Binding-site contacts:
Ligand atom C9 contacts residue TYR145 of chain 58.A at 4.4 Å (hydrophobic).
Ligand atom O1B contacts residue ALA146 of chain 58.A at 4.3 Å.
Ligand atom C10 contacts residue TYR250 of chain 57.A at 3.5 Å (hydrophobic).
Ligand atom O8 contacts residue ALA146 of chain 58.A at 3.3 Å.
Ligand atom O4 contacts residue PRO252 of chain 57.A at 3.6 Å.
Ligand atom O4 contacts residue ASN251 of chain 57.A at 4.1 Å.
Ligand atom C6 contacts residue TYR145 of chain 58.A at 3.4 Å (hydrophobic).
Ligand atom C11 contacts residue TYR250 of chain 57.A at 3.7 Å (hydrophobic).
Ligand atom O1B contacts residue PRO252 of chain 57.A at 3.3 Å.
Ligand atom N5 contacts residue TYR145 of chain 58.A at 2.6 Å (h-bond).
Ligand atom C4 contacts residue TYR145 of chain 58.A at 3.6 Å (hydrophobic).
Ligand atom C6 contacts residue ALA146 of chain 58.A at 4.2 Å (hydrophobic).
Ligand atom C5 contacts residue TYR145 of chain 58.A at 3.3 Å (hydrophobic).
Ligand atom O1A contacts residue SER147 of chain 58.A at 3.1 Å (h-bond).
Ligand atom C4 contacts residue PRO252 of chain 57.A at 3.7 Å (hydrophobic).
Ligand atom O1A contacts residue ALA146 of chain 58.A at 3.2 Å.
Ligand atom C7 contacts residue TYR145 of chain 58.A at 3.9 Å (hydrophobic).
Ligand atom C1 contacts residue ALA146 of chain 58.A at 4.0 Å (hydrophobic).
Ligand atom N5 contacts residue TYR250 of chain 57.A at 4.4 Å.
Ligand atom O10 contacts residue TYR250 of chain 57.A at 2.8 Å (h-bond).
Ligand atom C11 contacts residue ARG143 of chain 58.A at 4.0 Å.
Ligand atom O4 contacts residue TYR250 of chain 57.A at 3.4 Å.
Ligand atom C10 contacts residue TYR145 of chain 58.A at 3.6 Å (hydrophobic).
Ligand atom O1A contacts residue ASN148 of chain 58.A at 4.3 Å.
Ligand atom C1 contacts residue SER147 of chain 58.A at 3.6 Å.
Ligand atom O1B contacts residue SER147 of chain 58.A at 2.7 Å (h-bond).
Ligand atom C11 contacts residue TYR145 of chain 58.A at 3.7 Å (hydrophobic).
Ligand atom O4 contacts residue TYR145 of chain 58.A at 4.2 Å.
Ligand atom C3 contacts residue PRO252 of chain 57.A at 3.8 Å (hydrophobic).
Ligand atom C8 contacts residue ALA146 of chain 58.A at 4.5 Å (hydrophobic).
Ligand atom C1 contacts residue PRO252 of chain 57.A at 4.0 Å (hydrophobic).

Sequence of chain 58.A:
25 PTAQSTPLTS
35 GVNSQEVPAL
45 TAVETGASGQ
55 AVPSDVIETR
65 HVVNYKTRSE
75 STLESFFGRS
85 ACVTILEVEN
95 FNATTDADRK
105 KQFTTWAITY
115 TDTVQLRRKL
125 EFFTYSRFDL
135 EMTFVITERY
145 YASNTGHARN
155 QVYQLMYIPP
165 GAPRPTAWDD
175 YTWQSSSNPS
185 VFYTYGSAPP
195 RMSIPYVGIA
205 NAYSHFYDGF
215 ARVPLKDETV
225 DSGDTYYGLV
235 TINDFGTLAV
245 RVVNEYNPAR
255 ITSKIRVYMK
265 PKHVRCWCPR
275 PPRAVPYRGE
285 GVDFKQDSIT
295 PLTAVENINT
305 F

Sequence of chain 57.A:
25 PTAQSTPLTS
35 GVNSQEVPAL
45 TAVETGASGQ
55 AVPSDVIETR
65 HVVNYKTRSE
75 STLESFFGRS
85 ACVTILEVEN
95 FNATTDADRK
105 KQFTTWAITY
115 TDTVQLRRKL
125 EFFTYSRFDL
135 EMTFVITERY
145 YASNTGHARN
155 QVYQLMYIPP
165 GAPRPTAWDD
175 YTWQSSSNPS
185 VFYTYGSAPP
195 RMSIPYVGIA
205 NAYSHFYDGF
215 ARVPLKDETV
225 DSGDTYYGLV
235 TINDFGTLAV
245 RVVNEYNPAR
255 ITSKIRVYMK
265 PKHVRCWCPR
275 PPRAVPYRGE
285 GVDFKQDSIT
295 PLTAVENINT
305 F

This small molecule binds to this protein.
Small molecule (SMILES): CC(=O)N[C@H]1[C@H]([C@H](O)[C@H](O)CO)O[C@@](O)(C(=O)O)C[C@@H]1O